Sequence of chain 3.A:
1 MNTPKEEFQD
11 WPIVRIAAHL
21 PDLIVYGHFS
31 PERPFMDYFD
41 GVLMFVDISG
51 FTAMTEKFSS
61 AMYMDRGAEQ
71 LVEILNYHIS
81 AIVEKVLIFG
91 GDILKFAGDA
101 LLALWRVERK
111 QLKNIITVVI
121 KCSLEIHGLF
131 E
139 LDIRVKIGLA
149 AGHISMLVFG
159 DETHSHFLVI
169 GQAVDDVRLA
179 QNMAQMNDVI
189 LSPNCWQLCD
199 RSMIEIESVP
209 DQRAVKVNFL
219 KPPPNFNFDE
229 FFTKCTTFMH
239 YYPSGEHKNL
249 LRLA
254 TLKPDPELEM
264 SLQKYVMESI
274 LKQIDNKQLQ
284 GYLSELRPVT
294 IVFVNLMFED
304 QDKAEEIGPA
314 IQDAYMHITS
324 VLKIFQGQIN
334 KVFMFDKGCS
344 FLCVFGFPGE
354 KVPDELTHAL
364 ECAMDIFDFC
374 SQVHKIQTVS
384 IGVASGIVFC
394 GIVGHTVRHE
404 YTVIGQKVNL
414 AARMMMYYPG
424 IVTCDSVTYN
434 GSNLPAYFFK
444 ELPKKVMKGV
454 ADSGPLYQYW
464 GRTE

This protein binds this small molecule.
Small molecule (SMILES): Nc1ncnc2c1ncn2[C@@H]1O[C@@H]2CO[P](=O)(O)O[C@H]2[C@H]1O

Binding-site contacts:
Ligand atom N3 contacts residue PHE296 of chain 3.A at 4.0 Å.
Ligand atom N7 contacts residue VAL411 of chain 3.A at 3.3 Å.
Ligand atom O1P contacts residue ASN180 of chain 3.A at 3.9 Å.
Ligand atom C5 contacts residue VAL406 of chain 3.A at 4.0 Å (hydrophobic).
Ligand atom C5' contacts residue ARG416 of chain 3.A at 3.0 Å.
Ligand atom N1 contacts residue LEU345 of chain 3.A at 3.1 Å.
Ligand atom N1 contacts residue ALA97 of chain 3.A at 3.5 Å.
Ligand atom C6 contacts residue GLY98 of chain 3.A at 3.7 Å.
Ligand atom N1 contacts residue PHE336 of chain 3.A at 3.5 Å.
Ligand atom C6 contacts residue VAL406 of chain 3.A at 3.8 Å (hydrophobic).
Ligand atom N6 contacts residue ALA97 of chain 3.A at 3.7 Å.
Ligand atom C1' contacts residue ASN412 of chain 3.A at 4.0 Å.
Ligand atom C2 contacts residue PHE336 of chain 3.A at 2.9 Å (hydrophobic).
Ligand atom O5' contacts residue ARG416 of chain 3.A at 2.4 Å (salt-bridge).
Ligand atom C5 contacts residue VAL411 of chain 3.A at 3.5 Å (hydrophobic).
Ligand atom O2P contacts residue ARG416 of chain 3.A at 3.2 Å (salt-bridge).
Ligand atom N6 contacts residue THR405 of chain 3.A at 3.3 Å (h-bond).
Ligand atom N9 contacts residue VAL411 of chain 3.A at 3.9 Å.
Ligand atom C4 contacts residue VAL411 of chain 3.A at 3.9 Å (hydrophobic).
Ligand atom C4' contacts residue ALA415 of chain 3.A at 3.8 Å (hydrophobic).
Ligand atom C2 contacts residue ALA97 of chain 3.A at 3.8 Å (hydrophobic).
Ligand atom N6 contacts residue VAL406 of chain 3.A at 2.8 Å (h-bond).
Ligand atom C8 contacts residue VAL411 of chain 3.A at 3.5 Å (hydrophobic).
Ligand atom C5 contacts residue LEU345 of chain 3.A at 4.0 Å (hydrophobic).
Ligand atom C2 contacts residue LEU345 of chain 3.A at 3.5 Å (hydrophobic).
Ligand atom P contacts residue ARG416 of chain 3.A at 3.2 Å.
Ligand atom N9 contacts residue ASN412 of chain 3.A at 3.6 Å (h-bond).
Ligand atom O1P contacts residue ARG416 of chain 3.A at 3.7 Å.
Ligand atom N6 contacts residue LEU345 of chain 3.A at 3.6 Å.
Ligand atom C6 contacts residue LEU345 of chain 3.A at 3.3 Å (hydrophobic).
Ligand atom N6 contacts residue GLY98 of chain 3.A at 3.2 Å (h-bond).
Ligand atom O3' contacts residue PHE338 of chain 3.A at 3.9 Å.
Ligand atom O3' contacts residue ARG176 of chain 3.A at 3.7 Å.
Ligand atom N7 contacts residue ASN412 of chain 3.A at 3.8 Å.
Ligand atom N7 contacts residue VAL406 of chain 3.A at 3.8 Å.
Ligand atom O4' contacts residue ASN412 of chain 3.A at 3.4 Å (h-bond).
Ligand atom C8 contacts residue ASN412 of chain 3.A at 2.8 Å.
Ligand atom C6 contacts residue ALA97 of chain 3.A at 3.8 Å (hydrophobic).
Ligand atom N3 contacts residue PHE336 of chain 3.A at 3.8 Å.
Ligand atom O2' contacts residue PHE338 of chain 3.A at 3.0 Å.